The small molecule below binds the protein below.
Small molecule (SMILES): CC[C@H](N)C(=O)N[C@@H]1C(=O)N2[C@@H](CC[C@@H]1CO)CC[C@H]2C(=O)NC(c1ccccc1)c1ccccc1

Sequence of chain 1.D:
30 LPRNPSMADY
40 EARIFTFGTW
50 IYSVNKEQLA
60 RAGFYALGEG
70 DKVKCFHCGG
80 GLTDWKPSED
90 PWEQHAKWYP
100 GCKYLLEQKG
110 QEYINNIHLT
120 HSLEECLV

Binding-site contacts:
Ligand atom CAM contacts residue TRP97 of chain 1.D at 3.5 Å (hydrophobic).
Ligand atom CAG contacts residue LYS96 of chain 1.D at 4.1 Å.
Ligand atom CBA contacts residue TYR98 of chain 1.D at 3.3 Å (hydrophobic).
Ligand atom CBI contacts residue TYR98 of chain 1.D at 4.1 Å (hydrophobic).
Ligand atom NAX contacts residue TYR98 of chain 1.D at 4.2 Å.
Ligand atom CAA contacts residue CYS77 of chain 1.D at 3.3 Å (hydrophobic).
Ligand atom CAG contacts residue TRP97 of chain 1.D at 3.6 Å (hydrophobic).
Ligand atom CAV contacts residue TRP97 of chain 1.D at 3.6 Å (hydrophobic).
Ligand atom CBH contacts residue TRP97 of chain 1.D at 3.8 Å (hydrophobic).
Ligand atom CBB contacts residue TRP97 of chain 1.D at 4.1 Å (hydrophobic).
Ligand atom CAL contacts residue PRO99 of chain 1.D at 3.6 Å (hydrophobic).
Ligand atom CAU contacts residue TYR98 of chain 1.D at 4.2 Å (hydrophobic).
Ligand atom CB contacts residue GLY79 of chain 1.D at 3.8 Å.
Ligand atom CAP contacts residue TRP97 of chain 1.D at 4.3 Å (hydrophobic).
Ligand atom CAI contacts residue HIS117 of chain 1.D at 4.0 Å.
Ligand atom CAZ contacts residue TRP97 of chain 1.D at 3.7 Å (hydrophobic).
Ligand atom NBJ contacts residue TYR98 of chain 1.D at 3.3 Å.
Ligand atom CAM contacts residue LYS96 of chain 1.D at 3.1 Å.
Ligand atom CBG contacts residue TYR98 of chain 1.D at 3.4 Å (hydrophobic).
Ligand atom CBC contacts residue TRP97 of chain 1.D at 4.2 Å (hydrophobic).
Ligand atom NAW contacts residue TRP97 of chain 1.D at 2.9 Å (h-bond).
Ligand atom CB contacts residue CYS77 of chain 1.D at 3.4 Å (hydrophobic).
Ligand atom CAO contacts residue PRO99 of chain 1.D at 3.9 Å (hydrophobic).
Ligand atom CAA contacts residue GLY78 of chain 1.D at 4.4 Å.
Ligand atom CAM contacts residue HIS117 of chain 1.D at 4.3 Å.
Ligand atom CBC contacts residue PRO99 of chain 1.D at 4.1 Å (hydrophobic).
Ligand atom CAA contacts residue TYR98 of chain 1.D at 3.9 Å (hydrophobic).
Ligand atom CAH contacts residue PRO99 of chain 1.D at 3.4 Å (hydrophobic).
Ligand atom CAP contacts residue PRO99 of chain 1.D at 3.9 Å (hydrophobic).
Ligand atom CBF contacts residue TYR98 of chain 1.D at 3.9 Å (hydrophobic).
Ligand atom CAI contacts residue LYS96 of chain 1.D at 2.9 Å.
Ligand atom CAI contacts residue TRP97 of chain 1.D at 3.5 Å (hydrophobic).
Ligand atom OAE contacts residue TYR98 of chain 1.D at 3.3 Å.
Ligand atom CAA contacts residue GLY79 of chain 1.D at 4.0 Å.
Ligand atom CAJ contacts residue TRP97 of chain 1.D at 4.1 Å (hydrophobic).
Ligand atom CAK contacts residue PRO99 of chain 1.D at 3.6 Å (hydrophobic).
Ligand atom CBG contacts residue TRP97 of chain 1.D at 3.4 Å (hydrophobic).
Ligand atom CAV contacts residue TYR98 of chain 1.D at 3.6 Å (hydrophobic).
Ligand atom CB contacts residue GLY78 of chain 1.D at 3.7 Å.